A protein and the small-molecule ligand that binds it are described below.
Small molecule (SMILES): O[C@@H]1[C@@H](O)[C@H](O)OC[C@H]1O

Binding-site contacts:
Ligand atom C2 contacts residue THR222 of chain 1.A at 4.2 Å.
Ligand atom C5 contacts residue GLU160 of chain 1.A at 3.6 Å.
Ligand atom O4 contacts residue GLY223 of chain 1.A at 4.3 Å.
Ligand atom C5 contacts residue ASN233 of chain 1.A at 3.6 Å.
Ligand atom C2 contacts residue ARG220 of chain 1.A at 4.3 Å.
Ligand atom O1 contacts residue ARG220 of chain 1.A at 2.9 Å (salt-bridge).
Ligand atom C1 contacts residue ARG220 of chain 1.A at 4.0 Å.
Ligand atom C3 contacts residue TYR221 of chain 1.A at 4.2 Å (hydrophobic).
Ligand atom C4 contacts residue ASN159 of chain 1.A at 3.5 Å.
Ligand atom O4 contacts residue ASN159 of chain 1.A at 2.4 Å (h-bond).
Ligand atom O5 contacts residue ARG220 of chain 1.A at 4.2 Å.
Ligand atom O3 contacts residue ASN159 of chain 1.A at 4.2 Å.
Ligand atom C2 contacts residue TYR221 of chain 1.A at 4.4 Å (hydrophobic).
Ligand atom C5 contacts residue GLY228 of chain 1.A at 3.8 Å.
Ligand atom C1 contacts residue GLU160 of chain 1.A at 3.3 Å.
Ligand atom C3 contacts residue THR222 of chain 1.A at 4.3 Å.
Ligand atom C3 contacts residue ASN159 of chain 1.A at 3.8 Å.
Ligand atom C5 contacts residue ASN159 of chain 1.A at 3.6 Å.
Ligand atom C5 contacts residue TYR221 of chain 1.A at 4.0 Å (hydrophobic).
Ligand atom O4 contacts residue GLY228 of chain 1.A at 2.8 Å (h-bond).
Ligand atom O3 contacts residue TYR221 of chain 1.A at 4.2 Å.
Ligand atom C4 contacts residue ASN233 of chain 1.A at 4.1 Å.
Ligand atom O4 contacts residue TYR221 of chain 1.A at 4.2 Å.
Ligand atom O1 contacts residue GLU160 of chain 1.A at 2.6 Å (salt-bridge).
Ligand atom C4 contacts residue GLY228 of chain 1.A at 3.5 Å.
Ligand atom O1 contacts residue TYR217 of chain 1.A at 3.8 Å.
Ligand atom O5 contacts residue ASN233 of chain 1.A at 3.8 Å.
Ligand atom O3 contacts residue THR222 of chain 1.A at 3.4 Å (h-bond).
Ligand atom O5 contacts residue TYR221 of chain 1.A at 4.1 Å.
Ligand atom C4 contacts residue TYR221 of chain 1.A at 3.5 Å (hydrophobic).
Ligand atom O5 contacts residue GLU160 of chain 1.A at 3.3 Å.
Ligand atom C4 contacts residue THR222 of chain 1.A at 4.3 Å.

Sequence of chain 1.A:
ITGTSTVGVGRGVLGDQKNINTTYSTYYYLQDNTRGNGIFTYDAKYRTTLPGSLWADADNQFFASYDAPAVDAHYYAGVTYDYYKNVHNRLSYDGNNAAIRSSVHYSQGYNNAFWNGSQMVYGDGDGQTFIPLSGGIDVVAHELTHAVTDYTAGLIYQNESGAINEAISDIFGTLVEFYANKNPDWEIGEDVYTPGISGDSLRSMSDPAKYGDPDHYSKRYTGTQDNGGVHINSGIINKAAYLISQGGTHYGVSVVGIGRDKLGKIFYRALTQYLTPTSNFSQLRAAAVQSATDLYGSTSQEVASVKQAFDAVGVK